Binding-site contacts:
Ligand atom C7 contacts residue ASP126 of chain 1.B at 4.3 Å.
Ligand atom C1 contacts residue LEU64 of chain 1.B at 4.3 Å (hydrophobic).
Ligand atom CL contacts residue TYR62 of chain 1.B at 4.4 Å.
Ligand atom C8 contacts residue GLN59 of chain 1.B at 3.8 Å.
Ligand atom C7 contacts residue GLN59 of chain 1.B at 3.7 Å.
Ligand atom C6 contacts residue TYR62 of chain 1.B at 3.6 Å (hydrophobic).
Ligand atom C3 contacts residue ASP126 of chain 1.B at 4.5 Å.
Ligand atom N contacts residue GLN63 of chain 1.B at 3.4 Å.
Ligand atom CL contacts residue GLN59 of chain 1.B at 4.4 Å.
Ligand atom C9 contacts residue ILE92 of chain 1.B at 4.1 Å (hydrophobic).
Ligand atom C1 contacts residue TYR62 of chain 1.B at 4.0 Å (hydrophobic).
Ligand atom C9 contacts residue THR131 of chain 1.B at 3.7 Å.
Ligand atom C1 contacts residue GLN59 of chain 1.B at 4.2 Å.
Ligand atom C8 contacts residue ASP126 of chain 1.B at 3.3 Å.
Ligand atom CL contacts residue VAL90 of chain 1.B at 3.8 Å.
Ligand atom C10 contacts residue ILE92 of chain 1.B at 4.3 Å (hydrophobic).
Ligand atom C6 contacts residue LEU64 of chain 1.B at 3.9 Å (hydrophobic).
Ligand atom C9 contacts residue ALA133 of chain 1.B at 3.3 Å (hydrophobic).
Ligand atom O contacts residue THR131 of chain 1.B at 3.6 Å.
Ligand atom C9 contacts residue ASP126 of chain 1.B at 4.2 Å.
Ligand atom O contacts residue ASP126 of chain 1.B at 3.2 Å.
Ligand atom CL contacts residue LEU64 of chain 1.B at 3.9 Å.
Ligand atom C4 contacts residue GLN59 of chain 1.B at 3.7 Å.
Ligand atom CL contacts residue VAL124 of chain 1.B at 4.2 Å.
Ligand atom C5 contacts residue GLN59 of chain 1.B at 4.0 Å.
Ligand atom N contacts residue LEU64 of chain 1.B at 3.4 Å (h-bond).
Ligand atom C10 contacts residue ALA133 of chain 1.B at 3.7 Å (hydrophobic).
Ligand atom C10 contacts residue VAL124 of chain 1.B at 4.2 Å (hydrophobic).
Ligand atom N contacts residue TYR62 of chain 1.B at 3.0 Å (h-bond).
Ligand atom C6 contacts residue GLN59 of chain 1.B at 3.7 Å.
Ligand atom C contacts residue GLN59 of chain 1.B at 4.4 Å.
Ligand atom C5 contacts residue LEU64 of chain 1.B at 4.2 Å (hydrophobic).
Ligand atom C10 contacts residue GLN59 of chain 1.B at 4.4 Å.
Ligand atom C2 contacts residue GLN59 of chain 1.B at 4.2 Å.
Ligand atom C3 contacts residue GLN59 of chain 1.B at 3.5 Å.
Ligand atom C4 contacts residue LEU64 of chain 1.B at 4.4 Å (hydrophobic).
Ligand atom C contacts residue TYR62 of chain 1.B at 3.4 Å (hydrophobic).

A small-molecule ligand and the protein it binds are described below.
Small molecule (SMILES): NCc1ccc(-c2ccoc2)c(Cl)c1

Sequence of chain 1.B:
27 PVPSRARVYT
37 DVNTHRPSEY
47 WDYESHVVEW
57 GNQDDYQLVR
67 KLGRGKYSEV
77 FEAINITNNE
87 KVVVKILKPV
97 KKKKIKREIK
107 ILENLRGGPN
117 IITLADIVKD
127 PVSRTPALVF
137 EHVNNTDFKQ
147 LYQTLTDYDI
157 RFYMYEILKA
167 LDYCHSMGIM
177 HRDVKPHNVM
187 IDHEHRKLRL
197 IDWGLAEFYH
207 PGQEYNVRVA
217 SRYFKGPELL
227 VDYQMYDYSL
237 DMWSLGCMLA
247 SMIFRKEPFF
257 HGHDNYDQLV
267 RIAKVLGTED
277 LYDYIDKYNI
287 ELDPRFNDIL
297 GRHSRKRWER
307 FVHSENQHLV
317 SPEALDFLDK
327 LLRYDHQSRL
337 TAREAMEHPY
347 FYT